Sequence of chain 15.A:
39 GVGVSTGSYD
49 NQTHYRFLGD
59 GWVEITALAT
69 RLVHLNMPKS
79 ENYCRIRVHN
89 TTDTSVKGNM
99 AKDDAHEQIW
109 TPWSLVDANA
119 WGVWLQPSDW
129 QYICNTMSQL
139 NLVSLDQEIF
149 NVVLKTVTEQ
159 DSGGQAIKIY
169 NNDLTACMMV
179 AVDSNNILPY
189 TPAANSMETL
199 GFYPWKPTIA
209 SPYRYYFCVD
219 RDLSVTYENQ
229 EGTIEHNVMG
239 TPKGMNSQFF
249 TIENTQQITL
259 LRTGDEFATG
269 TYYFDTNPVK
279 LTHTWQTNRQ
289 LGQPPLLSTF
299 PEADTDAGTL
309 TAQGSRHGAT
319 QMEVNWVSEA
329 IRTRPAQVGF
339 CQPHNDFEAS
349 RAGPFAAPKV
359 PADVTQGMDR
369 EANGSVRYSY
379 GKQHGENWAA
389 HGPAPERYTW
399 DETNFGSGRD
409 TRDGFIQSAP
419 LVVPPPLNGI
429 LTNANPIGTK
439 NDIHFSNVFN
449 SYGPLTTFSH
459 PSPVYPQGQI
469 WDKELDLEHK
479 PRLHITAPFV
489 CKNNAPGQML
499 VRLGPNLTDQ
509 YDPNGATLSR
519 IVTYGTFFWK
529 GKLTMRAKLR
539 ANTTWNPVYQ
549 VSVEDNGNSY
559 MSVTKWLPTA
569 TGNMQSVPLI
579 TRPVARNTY

A protein and the small-molecule ligand that binds it are described below.
Small molecule (SMILES): Nc1ccn([C@H]2C[C@H](O[P](=O)(O)OC[C@H]3O[C@@H](n4cnc5c(N)ncnc54)C[C@@H]3O[P](=O)(O)OC[C@H]3O[C@@H](n4cnc5c(N)ncnc54)C[C@@H]3O[P](=O)(O)OC[C@H]3O[C@@H](n4cnc5c(N)ncnc54)C[C@@H]3O)[C@@H](COP(=O)=O)O2)c(=O)n1

Binding-site contacts:
Ligand atom N7 contacts residue TRP60 of chain 15.A at 3.9 Å.
Ligand atom O5' contacts residue PRO276 of chain 15.A at 2.8 Å.
Ligand atom C6 contacts residue TRP60 of chain 15.A at 3.4 Å (hydrophobic).
Ligand atom N1 contacts residue TRP60 of chain 15.A at 3.5 Å.
Ligand atom OP2 contacts residue ARG534 of chain 15.A at 3.6 Å.
Ligand atom O3' contacts residue PRO276 of chain 15.A at 3.4 Å.
Ligand atom OP2 contacts residue GLN137 of chain 15.A at 3.8 Å.
Ligand atom N6 contacts residue ASP58 of chain 15.A at 4.3 Å.
Ligand atom N6 contacts residue GLY57 of chain 15.A at 3.7 Å.
Ligand atom P contacts residue GLN137 of chain 15.A at 3.5 Å.
Ligand atom O5' contacts residue GLN137 of chain 15.A at 4.3 Å.
Ligand atom C8 contacts residue TRP60 of chain 15.A at 4.4 Å (hydrophobic).
Ligand atom P contacts residue ASN139 of chain 15.A at 3.7 Å.
Ligand atom OP2 contacts residue PRO276 of chain 15.A at 3.9 Å.
Ligand atom O3' contacts residue GLN137 of chain 15.A at 2.0 Å (h-bond).
Ligand atom C3' contacts residue PRO276 of chain 15.A at 3.2 Å (hydrophobic).
Ligand atom C1' contacts residue TRP60 of chain 15.A at 3.5 Å (hydrophobic).
Ligand atom C5 contacts residue TRP60 of chain 15.A at 3.8 Å (hydrophobic).
Ligand atom C2 contacts residue TRP60 of chain 15.A at 3.4 Å (hydrophobic).
Ligand atom OP1 contacts residue GLN137 of chain 15.A at 4.4 Å.
Ligand atom C1' contacts residue GLN137 of chain 15.A at 4.0 Å.
Ligand atom O5' contacts residue TRP60 of chain 15.A at 3.8 Å.
Ligand atom N9 contacts residue TRP60 of chain 15.A at 3.8 Å.
Ligand atom C4 contacts residue TRP60 of chain 15.A at 3.5 Å (hydrophobic).
Ligand atom C2' contacts residue GLN137 of chain 15.A at 2.9 Å.
Ligand atom O4' contacts residue TRP60 of chain 15.A at 4.2 Å.
Ligand atom C4' contacts residue GLN137 of chain 15.A at 4.1 Å.
Ligand atom N6 contacts residue TRP60 of chain 15.A at 3.0 Å.
Ligand atom C2' contacts residue TRP60 of chain 15.A at 4.1 Å (hydrophobic).
Ligand atom OP1 contacts residue ASN275 of chain 15.A at 4.5 Å.
Ligand atom C3' contacts residue GLN137 of chain 15.A at 2.6 Å.
Ligand atom N3 contacts residue TRP60 of chain 15.A at 3.0 Å.
Ligand atom OP1 contacts residue ASN139 of chain 15.A at 3.1 Å (h-bond).
Ligand atom OP1 contacts residue PRO276 of chain 15.A at 3.1 Å.
Ligand atom OP2 contacts residue TRP60 of chain 15.A at 4.4 Å.
Ligand atom P contacts residue PRO276 of chain 15.A at 3.8 Å.
Ligand atom C5' contacts residue PRO276 of chain 15.A at 3.7 Å (hydrophobic).
Ligand atom C4' contacts residue PRO276 of chain 15.A at 3.7 Å (hydrophobic).
Ligand atom OP2 contacts residue ASN139 of chain 15.A at 3.3 Å (h-bond).
Ligand atom O3' contacts residue TRP60 of chain 15.A at 4.4 Å.